Sequence of chain 1.A:
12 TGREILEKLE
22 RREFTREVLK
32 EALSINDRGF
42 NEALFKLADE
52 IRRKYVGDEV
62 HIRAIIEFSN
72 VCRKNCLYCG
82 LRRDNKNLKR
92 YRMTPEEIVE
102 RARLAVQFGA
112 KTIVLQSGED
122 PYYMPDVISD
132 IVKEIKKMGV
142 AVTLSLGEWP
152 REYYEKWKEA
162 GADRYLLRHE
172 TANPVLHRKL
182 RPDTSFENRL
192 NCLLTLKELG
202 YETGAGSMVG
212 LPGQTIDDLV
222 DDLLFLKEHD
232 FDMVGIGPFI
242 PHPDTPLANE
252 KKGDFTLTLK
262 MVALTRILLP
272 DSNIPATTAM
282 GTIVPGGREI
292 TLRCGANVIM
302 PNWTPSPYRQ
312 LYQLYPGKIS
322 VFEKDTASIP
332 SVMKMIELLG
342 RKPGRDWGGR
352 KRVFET

Binding-site contacts:
Ligand atom OXT contacts residue THR278 of chain 1.A at 3.6 Å.
Ligand atom C2 contacts residue TYR316 of chain 1.A at 3.6 Å (hydrophobic).
Ligand atom C4 contacts residue MET209 of chain 1.A at 3.5 Å (hydrophobic).
Ligand atom C6 contacts residue TYR316 of chain 1.A at 3.9 Å (hydrophobic).
Ligand atom O4' contacts residue LEU315 of chain 1.A at 3.5 Å.
Ligand atom N contacts residue THR278 of chain 1.A at 3.9 Å.
Ligand atom N3 contacts residue TYR316 of chain 1.A at 3.8 Å.
Ligand atom N9 contacts residue MET209 of chain 1.A at 3.7 Å.
Ligand atom SG contacts residue GLN117 of chain 1.A at 3.5 Å (h-bond).
Ligand atom N6 contacts residue TYR316 of chain 1.A at 3.8 Å.
Ligand atom C contacts residue TYR316 of chain 1.A at 3.3 Å (hydrophobic).
Ligand atom N contacts residue ARG169 of chain 1.A at 3.4 Å (salt-bridge).
Ligand atom C8 contacts residue TYR79 of chain 1.A at 3.8 Å (hydrophobic).
Ligand atom N1 contacts residue ILE241 of chain 1.A at 3.0 Å (h-bond).
Ligand atom N3 contacts residue MET209 of chain 1.A at 3.6 Å (h-bond).
Ligand atom C5' contacts residue MET1 of chain 1.I at 3.4 Å (hydrophobic).
Ligand atom O2' contacts residue ARG169 of chain 1.A at 3.1 Å (salt-bridge).
Ligand atom C3' contacts residue GLU171 of chain 1.A at 3.4 Å.
Ligand atom N7 contacts residue LEU315 of chain 1.A at 3.8 Å.
Ligand atom O contacts residue TYR316 of chain 1.A at 2.6 Å (h-bond).
Ligand atom C6 contacts residue ILE241 of chain 1.A at 3.7 Å (hydrophobic).
Ligand atom C2 contacts residue PRO239 of chain 1.A at 3.2 Å (hydrophobic).
Ligand atom OXT contacts residue ALA280 of chain 1.A at 3.0 Å (h-bond).
Ligand atom N6 contacts residue ILE241 of chain 1.A at 2.9 Å (h-bond).
Ligand atom O2' contacts residue GLU171 of chain 1.A at 2.6 Å (salt-bridge).
Ligand atom N7 contacts residue TYR79 of chain 1.A at 3.5 Å.
Ligand atom C2 contacts residue ILE241 of chain 1.A at 3.6 Å (hydrophobic).
Ligand atom C5' contacts residue GLN117 of chain 1.A at 3.9 Å.
Ligand atom O contacts residue THR279 of chain 1.A at 3.7 Å.
Ligand atom OXT contacts residue TYR316 of chain 1.A at 3.4 Å (h-bond).
Ligand atom C5 contacts residue MET209 of chain 1.A at 3.9 Å (hydrophobic).
Ligand atom C contacts residue ALA280 of chain 1.A at 3.8 Å (hydrophobic).
Ligand atom N1 contacts residue TYR316 of chain 1.A at 3.7 Å.
Ligand atom N6 contacts residue LEU315 of chain 1.A at 3.5 Å (h-bond).
Ligand atom N6 contacts residue TYR79 of chain 1.A at 3.1 Å (h-bond).
Ligand atom O2' contacts residue MET209 of chain 1.A at 3.5 Å.
Ligand atom O3' contacts residue GLU171 of chain 1.A at 2.5 Å (salt-bridge).
Ligand atom C2' contacts residue GLU171 of chain 1.A at 3.4 Å.
Ligand atom O3' contacts residue ARG169 of chain 1.A at 3.5 Å.
Ligand atom OXT contacts residue THR279 of chain 1.A at 3.5 Å (h-bond).

A protein and the small-molecule ligand that binds it are described below.
Small molecule (SMILES): Nc1ncnc2c1ncn2[C@@H]1O[C@H](CSC[C@H](N)C(=O)O)[C@@H](O)[C@H]1O